The protein below binds the small molecule below.
Small molecule (SMILES): CC(=O)N[C@@H]1[C@@H](O)[C@H](O)[C@@H](CO)O[C@H]1O

Sequence of chain 1.C:
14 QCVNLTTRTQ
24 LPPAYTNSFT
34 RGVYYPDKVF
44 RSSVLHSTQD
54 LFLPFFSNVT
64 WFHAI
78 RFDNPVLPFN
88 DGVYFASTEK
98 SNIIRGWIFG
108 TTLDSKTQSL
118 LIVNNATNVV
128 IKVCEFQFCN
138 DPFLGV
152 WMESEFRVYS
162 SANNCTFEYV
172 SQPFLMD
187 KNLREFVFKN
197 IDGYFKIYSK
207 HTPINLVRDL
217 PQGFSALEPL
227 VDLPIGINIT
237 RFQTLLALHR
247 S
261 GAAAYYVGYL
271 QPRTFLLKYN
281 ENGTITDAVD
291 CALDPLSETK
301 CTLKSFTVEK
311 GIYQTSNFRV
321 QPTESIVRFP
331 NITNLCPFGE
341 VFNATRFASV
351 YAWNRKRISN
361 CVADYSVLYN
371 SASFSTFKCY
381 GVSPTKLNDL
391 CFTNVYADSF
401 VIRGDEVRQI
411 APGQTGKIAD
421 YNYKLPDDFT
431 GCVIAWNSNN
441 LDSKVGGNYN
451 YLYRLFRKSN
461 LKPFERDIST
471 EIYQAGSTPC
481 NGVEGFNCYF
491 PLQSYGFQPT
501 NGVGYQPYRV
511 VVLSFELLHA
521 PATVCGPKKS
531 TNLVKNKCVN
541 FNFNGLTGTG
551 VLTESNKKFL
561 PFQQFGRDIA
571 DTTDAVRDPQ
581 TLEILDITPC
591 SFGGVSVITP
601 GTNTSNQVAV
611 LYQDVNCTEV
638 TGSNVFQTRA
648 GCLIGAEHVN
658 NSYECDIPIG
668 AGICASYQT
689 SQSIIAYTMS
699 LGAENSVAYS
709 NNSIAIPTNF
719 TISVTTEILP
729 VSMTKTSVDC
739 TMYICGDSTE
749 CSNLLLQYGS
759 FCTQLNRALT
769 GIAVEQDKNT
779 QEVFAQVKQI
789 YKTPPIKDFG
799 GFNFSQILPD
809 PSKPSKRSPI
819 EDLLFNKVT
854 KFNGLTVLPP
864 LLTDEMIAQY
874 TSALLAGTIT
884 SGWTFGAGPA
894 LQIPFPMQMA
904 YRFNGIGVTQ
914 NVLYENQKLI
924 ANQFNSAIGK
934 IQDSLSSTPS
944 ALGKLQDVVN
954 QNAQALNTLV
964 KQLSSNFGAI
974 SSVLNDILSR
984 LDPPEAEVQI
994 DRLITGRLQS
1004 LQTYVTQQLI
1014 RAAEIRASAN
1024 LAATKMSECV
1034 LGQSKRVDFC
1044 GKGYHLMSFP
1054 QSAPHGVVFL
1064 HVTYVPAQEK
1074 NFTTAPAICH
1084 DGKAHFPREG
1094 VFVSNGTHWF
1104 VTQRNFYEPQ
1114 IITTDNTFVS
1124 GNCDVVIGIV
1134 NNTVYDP

Binding-site contacts:
Ligand atom O5 contacts residue ASN657 of chain 1.C at 2.4 Å (h-bond).
Ligand atom C1 contacts residue ASN657 of chain 1.C at 1.4 Å.
Ligand atom C5 contacts residue ASN657 of chain 1.C at 3.6 Å.
Ligand atom C2 contacts residue ASN657 of chain 1.C at 2.5 Å.
Ligand atom O7 contacts residue ASN657 of chain 1.C at 3.3 Å (h-bond).
Ligand atom C3 contacts residue ASN657 of chain 1.C at 3.8 Å.
Ligand atom C4 contacts residue ASN657 of chain 1.C at 4.2 Å.
Ligand atom C8 contacts residue ASN657 of chain 1.C at 4.3 Å.
Ligand atom N2 contacts residue ASN657 of chain 1.C at 2.9 Å (h-bond).
Ligand atom C7 contacts residue ASN657 of chain 1.C at 3.3 Å.